Sequence of chain 1.G:
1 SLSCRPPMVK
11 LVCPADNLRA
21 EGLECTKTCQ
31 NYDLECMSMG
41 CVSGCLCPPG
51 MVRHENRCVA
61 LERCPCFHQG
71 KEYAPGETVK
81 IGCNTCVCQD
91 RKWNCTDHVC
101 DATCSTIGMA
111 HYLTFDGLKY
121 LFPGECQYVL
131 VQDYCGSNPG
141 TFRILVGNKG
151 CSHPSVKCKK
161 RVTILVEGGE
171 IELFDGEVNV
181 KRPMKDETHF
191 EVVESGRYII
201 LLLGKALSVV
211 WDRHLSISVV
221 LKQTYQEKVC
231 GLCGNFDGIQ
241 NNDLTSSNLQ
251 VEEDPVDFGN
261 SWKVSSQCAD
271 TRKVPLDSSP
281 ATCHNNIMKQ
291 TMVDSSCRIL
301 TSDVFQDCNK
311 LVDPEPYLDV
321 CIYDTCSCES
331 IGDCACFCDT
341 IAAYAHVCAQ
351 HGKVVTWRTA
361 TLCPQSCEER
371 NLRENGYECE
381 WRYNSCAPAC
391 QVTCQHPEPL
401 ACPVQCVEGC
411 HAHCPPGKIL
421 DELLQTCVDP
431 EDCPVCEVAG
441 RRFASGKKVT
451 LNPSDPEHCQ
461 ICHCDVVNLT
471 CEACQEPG

Binding-site contacts:
Ligand atom O7 contacts residue HIS413 of chain 1.G at 3.8 Å.
Ligand atom C7 contacts residue ASN384 of chain 1.G at 3.2 Å.
Ligand atom C4 contacts residue ASN384 of chain 1.G at 4.2 Å.
Ligand atom C8 contacts residue ASN384 of chain 1.G at 4.4 Å.
Ligand atom O5 contacts residue ASN384 of chain 1.G at 2.3 Å (h-bond).
Ligand atom C2 contacts residue ASN384 of chain 1.G at 2.4 Å.
Ligand atom O6 contacts residue PRO388 of chain 1.G at 3.0 Å.
Ligand atom C3 contacts residue ASN384 of chain 1.G at 3.8 Å.
Ligand atom O3 contacts residue HIS413 of chain 1.G at 4.0 Å.
Ligand atom O5 contacts residue ALA387 of chain 1.G at 4.0 Å.
Ligand atom C6 contacts residue PRO388 of chain 1.G at 4.0 Å (hydrophobic).
Ligand atom O6 contacts residue ALA387 of chain 1.G at 3.9 Å.
Ligand atom N2 contacts residue ASN384 of chain 1.G at 2.9 Å (h-bond).
Ligand atom C8 contacts residue TYR377 of chain 1.E at 3.2 Å (hydrophobic).
Ligand atom C6 contacts residue ASN384 of chain 1.G at 4.4 Å.
Ligand atom C6 contacts residue CYS386 of chain 1.G at 4.3 Å (hydrophobic).
Ligand atom C1 contacts residue ASN384 of chain 1.G at 1.4 Å.
Ligand atom C5 contacts residue ASN384 of chain 1.G at 3.6 Å.
Ligand atom O7 contacts residue ASN384 of chain 1.G at 3.1 Å (h-bond).

The small molecule below binds the protein below.
Small molecule (SMILES): CC(=O)N[C@@H]1[C@@H](O)[C@H](O)[C@@H](CO)O[C@H]1O

Sequence of chain 1.E:
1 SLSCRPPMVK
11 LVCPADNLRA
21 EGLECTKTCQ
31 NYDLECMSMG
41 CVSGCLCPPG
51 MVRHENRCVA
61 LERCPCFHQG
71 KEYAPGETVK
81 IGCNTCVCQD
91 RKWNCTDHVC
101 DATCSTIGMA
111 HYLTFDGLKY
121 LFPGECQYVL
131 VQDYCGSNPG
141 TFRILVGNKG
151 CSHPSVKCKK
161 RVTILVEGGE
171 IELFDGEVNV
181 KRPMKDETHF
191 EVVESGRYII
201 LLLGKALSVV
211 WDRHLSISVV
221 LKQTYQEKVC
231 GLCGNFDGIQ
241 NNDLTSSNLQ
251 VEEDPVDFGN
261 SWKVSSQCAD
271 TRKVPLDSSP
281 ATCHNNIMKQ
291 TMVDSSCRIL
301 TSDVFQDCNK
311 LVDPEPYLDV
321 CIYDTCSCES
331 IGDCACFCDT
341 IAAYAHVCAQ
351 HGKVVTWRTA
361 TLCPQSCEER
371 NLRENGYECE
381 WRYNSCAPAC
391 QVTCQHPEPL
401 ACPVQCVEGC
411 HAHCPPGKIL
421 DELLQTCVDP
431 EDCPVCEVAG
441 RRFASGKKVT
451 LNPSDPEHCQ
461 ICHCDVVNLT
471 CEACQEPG